Binding-site contacts:
Ligand atom C5 contacts residue ASN106 of chain 1.A at 3.4 Å.
Ligand atom O17 contacts residue GLU134 of chain 2.A at 3.0 Å (salt-bridge).
Ligand atom O22 contacts residue ARG88 of chain 1.A at 2.9 Å (salt-bridge).
Ligand atom C14 contacts residue GLU134 of chain 2.A at 3.9 Å.
Ligand atom C1 contacts residue GLU134 of chain 2.A at 3.9 Å.
Ligand atom C3 contacts residue PHE70 of chain 1.A at 3.9 Å (hydrophobic).
Ligand atom O22 contacts residue TYR98 of chain 1.A at 3.9 Å.
Ligand atom C19 contacts residue GLY9 of chain 1.A at 3.7 Å.
Ligand atom C10 contacts residue LEU73 of chain 1.A at 3.6 Å (hydrophobic).
Ligand atom O13 contacts residue ASN106 of chain 1.A at 2.7 Å (h-bond).
Ligand atom C20 contacts residue ARG88 of chain 1.A at 3.6 Å.
Ligand atom C9 contacts residue LEU73 of chain 1.A at 3.7 Å (hydrophobic).
Ligand atom C16 contacts residue GLU134 of chain 2.A at 3.8 Å.
Ligand atom C19 contacts residue ALA37 of chain 1.A at 3.5 Å (hydrophobic).
Ligand atom C6 contacts residue LEU102 of chain 1.A at 3.7 Å (hydrophobic).
Ligand atom N11 contacts residue LEU73 of chain 1.A at 3.6 Å.
Ligand atom O13 contacts residue LEU109 of chain 1.A at 3.8 Å.
Ligand atom C8 contacts residue GLU134 of chain 2.A at 3.6 Å.
Ligand atom N4 contacts residue GLU134 of chain 2.A at 3.9 Å.
Ligand atom C5 contacts residue MET105 of chain 1.A at 3.7 Å (hydrophobic).
Ligand atom O15 contacts residue MET74 of chain 1.A at 3.3 Å.
Ligand atom C6 contacts residue VAL135 of chain 2.A at 3.7 Å (hydrophobic).
Ligand atom C3 contacts residue ASP72 of chain 1.A at 3.9 Å.
Ligand atom C10 contacts residue ASN106 of chain 1.A at 3.3 Å.
Ligand atom C21 contacts residue ARG88 of chain 1.A at 3.5 Å.
Ligand atom C7 contacts residue LEU102 of chain 1.A at 3.6 Å (hydrophobic).
Ligand atom C7 contacts residue GLU134 of chain 2.A at 3.8 Å.
Ligand atom O13 contacts residue MET74 of chain 1.A at 3.3 Å.
Ligand atom O13 contacts residue LEU73 of chain 1.A at 3.4 Å.
Ligand atom C2 contacts residue ASP72 of chain 1.A at 3.7 Å.
Ligand atom O22 contacts residue LEU102 of chain 1.A at 3.3 Å.
Ligand atom C1 contacts residue MET74 of chain 1.A at 3.8 Å (hydrophobic).
Ligand atom C6 contacts residue LEU131 of chain 2.A at 3.9 Å (hydrophobic).
Ligand atom C6 contacts residue MET105 of chain 1.A at 3.8 Å (hydrophobic).
Ligand atom N11 contacts residue MET74 of chain 1.A at 2.9 Å (h-bond).
Ligand atom O13 contacts residue ALA75 of chain 1.A at 3.1 Å (h-bond).
Ligand atom C2 contacts residue HIS138 of chain 2.A at 3.4 Å.
Ligand atom N12 contacts residue GLU134 of chain 2.A at 2.8 Å (salt-bridge).
Ligand atom C9 contacts residue MET74 of chain 1.A at 3.7 Å (hydrophobic).
Ligand atom C10 contacts residue MET74 of chain 1.A at 3.8 Å (hydrophobic).

Sequence of chain 2.A:
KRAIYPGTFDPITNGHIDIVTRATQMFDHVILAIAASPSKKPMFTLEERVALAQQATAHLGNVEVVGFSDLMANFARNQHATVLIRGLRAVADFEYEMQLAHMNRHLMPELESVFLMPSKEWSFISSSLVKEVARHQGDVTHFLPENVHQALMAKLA

A small-molecule ligand and the protein it binds are described below.
Small molecule (SMILES): CC(C)(CO)[C@@H](O)C(=O)NCCc1nc2cccc(O)c2[nH]1

Sequence of chain 1.A:
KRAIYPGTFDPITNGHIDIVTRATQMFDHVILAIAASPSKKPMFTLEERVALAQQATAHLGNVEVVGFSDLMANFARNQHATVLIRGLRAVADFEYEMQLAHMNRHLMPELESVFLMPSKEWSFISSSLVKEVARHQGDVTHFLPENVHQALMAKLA